Sequence of chain 1.B:
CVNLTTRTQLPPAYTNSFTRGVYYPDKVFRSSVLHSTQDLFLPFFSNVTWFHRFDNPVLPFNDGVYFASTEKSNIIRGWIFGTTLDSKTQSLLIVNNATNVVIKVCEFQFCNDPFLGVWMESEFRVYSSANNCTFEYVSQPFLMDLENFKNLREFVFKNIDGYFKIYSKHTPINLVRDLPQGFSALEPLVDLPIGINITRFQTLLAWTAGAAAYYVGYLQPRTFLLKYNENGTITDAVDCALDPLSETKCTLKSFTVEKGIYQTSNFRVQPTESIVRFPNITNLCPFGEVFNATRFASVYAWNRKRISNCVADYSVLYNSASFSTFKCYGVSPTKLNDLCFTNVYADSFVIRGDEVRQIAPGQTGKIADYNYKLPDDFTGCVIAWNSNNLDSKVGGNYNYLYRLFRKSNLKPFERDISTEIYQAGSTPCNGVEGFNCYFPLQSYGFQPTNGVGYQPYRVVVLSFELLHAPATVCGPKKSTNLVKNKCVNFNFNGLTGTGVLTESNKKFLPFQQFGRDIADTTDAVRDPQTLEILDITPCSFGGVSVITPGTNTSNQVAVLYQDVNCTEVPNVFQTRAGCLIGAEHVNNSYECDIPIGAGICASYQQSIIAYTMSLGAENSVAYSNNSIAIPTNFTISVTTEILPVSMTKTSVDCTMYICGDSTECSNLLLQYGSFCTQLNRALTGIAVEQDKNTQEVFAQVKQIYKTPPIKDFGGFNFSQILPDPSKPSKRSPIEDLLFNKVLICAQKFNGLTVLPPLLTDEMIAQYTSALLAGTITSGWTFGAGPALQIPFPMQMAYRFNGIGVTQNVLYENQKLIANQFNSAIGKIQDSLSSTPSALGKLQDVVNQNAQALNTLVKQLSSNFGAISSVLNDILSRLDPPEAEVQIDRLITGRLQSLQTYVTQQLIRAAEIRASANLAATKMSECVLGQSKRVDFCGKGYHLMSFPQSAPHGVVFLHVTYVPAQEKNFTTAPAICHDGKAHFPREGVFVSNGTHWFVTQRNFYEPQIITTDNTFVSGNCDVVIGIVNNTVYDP

This protein binds this small molecule.
Small molecule (SMILES): CC(=O)N[C@@H]1[C@@H](O)[C@H](O)[C@@H](CO)O[C@H]1O

Binding-site contacts:
Ligand atom C8 contacts residue THR1097 of chain 1.B at 4.5 Å.
Ligand atom C8 contacts residue ASN1095 of chain 1.B at 3.4 Å.
Ligand atom C7 contacts residue HIS1098 of chain 1.B at 4.2 Å.
Ligand atom C7 contacts residue ASN1095 of chain 1.B at 3.0 Å.
Ligand atom O5 contacts residue ASN1095 of chain 1.B at 2.4 Å (h-bond).
Ligand atom O5 contacts residue PHE1100 of chain 1.B at 4.1 Å.
Ligand atom C1 contacts residue HIS1098 of chain 1.B at 4.3 Å.
Ligand atom C2 contacts residue ASN1095 of chain 1.B at 2.7 Å.
Ligand atom O7 contacts residue THR1097 of chain 1.B at 4.3 Å.
Ligand atom C4 contacts residue ASN1095 of chain 1.B at 4.4 Å.
Ligand atom O7 contacts residue ASN1095 of chain 1.B at 3.8 Å.
Ligand atom C3 contacts residue ASN1095 of chain 1.B at 4.0 Å.
Ligand atom C5 contacts residue ASN1095 of chain 1.B at 3.7 Å.
Ligand atom C1 contacts residue ASN1095 of chain 1.B at 1.5 Å.
Ligand atom N2 contacts residue ASN1095 of chain 1.B at 2.5 Å (h-bond).
Ligand atom O7 contacts residue HIS1098 of chain 1.B at 3.4 Å (h-bond).